This protein binds this small molecule.
Small molecule (SMILES): C=CCOc1ccc(S(N)(=O)=O)cc1

Binding-site contacts:
Ligand atom OAH contacts residue ARG181 of chain 1.A at 3.8 Å.
Ligand atom CAC contacts residue ARG181 of chain 1.A at 4.2 Å.
Ligand atom CAF contacts residue ARG181 of chain 1.A at 4.0 Å.
Ligand atom CAD contacts residue GLY182 of chain 1.A at 4.4 Å.
Ligand atom CAJ contacts residue ASP179 of chain 1.A at 4.2 Å.
Ligand atom OAH contacts residue GLY182 of chain 1.A at 3.5 Å.
Ligand atom CAD contacts residue ARG181 of chain 1.A at 4.0 Å.
Ligand atom CAE contacts residue ASP179 of chain 1.A at 4.2 Å.
Ligand atom CAI contacts residue GLY182 of chain 1.A at 3.8 Å.
Ligand atom CAE contacts residue ARG181 of chain 1.A at 3.8 Å.
Ligand atom CAK contacts residue GLY182 of chain 1.A at 4.3 Å.
Ligand atom CAI contacts residue ASP179 of chain 1.A at 3.5 Å.
Ligand atom CAI contacts residue ARG181 of chain 1.A at 4.4 Å.
Ligand atom CAJ contacts residue GLY182 of chain 1.A at 3.5 Å.
Ligand atom CAK contacts residue ASP179 of chain 1.A at 3.2 Å.

Sequence of chain 1.A:
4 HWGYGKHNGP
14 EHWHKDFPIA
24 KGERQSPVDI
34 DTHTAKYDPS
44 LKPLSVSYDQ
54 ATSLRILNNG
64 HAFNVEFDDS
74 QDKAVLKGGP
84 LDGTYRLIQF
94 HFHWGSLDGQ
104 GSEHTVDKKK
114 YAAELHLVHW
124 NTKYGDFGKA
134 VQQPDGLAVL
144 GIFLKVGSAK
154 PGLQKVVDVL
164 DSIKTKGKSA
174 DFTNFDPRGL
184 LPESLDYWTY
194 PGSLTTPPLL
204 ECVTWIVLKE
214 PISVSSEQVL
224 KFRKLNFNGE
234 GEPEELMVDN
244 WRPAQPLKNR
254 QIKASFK